Binding-site contacts:
Ligand atom N7 contacts residue ASP204 of chain 1.A at 3.3 Å (salt-bridge).
Ligand atom C8 contacts residue THR90 of chain 1.A at 3.4 Å.
Ligand atom N6 contacts residue GLY92 of chain 1.A at 3.2 Å.
Ligand atom C9 contacts residue THR90 of chain 1.A at 3.5 Å.
Ligand atom O3' contacts residue PO41 of chain 1.D at 2.9 Å (h-bond).
Ligand atom N4' contacts residue PO41 of chain 1.D at 3.4 Å (h-bond).
Ligand atom C4' contacts residue PO41 of chain 1.D at 3.7 Å.
Ligand atom C5' contacts residue HIS4 of chain 1.B at 3.3 Å.
Ligand atom O3' contacts residue MET64 of chain 1.A at 3.6 Å.
Ligand atom N4' contacts residue ARG43 of chain 1.B at 3.5 Å (salt-bridge).
Ligand atom O2' contacts residue GLU179 of chain 1.A at 3.4 Å.
Ligand atom N6 contacts residue ASP204 of chain 1.A at 3.0 Å (salt-bridge).
Ligand atom C2' contacts residue PO41 of chain 1.D at 3.8 Å.
Ligand atom O5' contacts residue HIS4 of chain 1.B at 3.0 Å (h-bond).
Ligand atom O2' contacts residue GLU181 of chain 1.A at 2.6 Å (salt-bridge).
Ligand atom O5' contacts residue PHE159 of chain 1.A at 3.2 Å.
Ligand atom C2 contacts residue PHE159 of chain 1.A at 3.4 Å (hydrophobic).
Ligand atom O3' contacts residue GLU181 of chain 1.A at 2.7 Å (salt-bridge).
Ligand atom N7 contacts residue CYS91 of chain 1.A at 3.3 Å.
Ligand atom O2' contacts residue ARG87 of chain 1.A at 3.4 Å (salt-bridge).
Ligand atom C5 contacts residue GLY92 of chain 1.A at 3.4 Å.
Ligand atom O2' contacts residue PO41 of chain 1.D at 3.2 Å (h-bond).
Ligand atom O2' contacts residue MET180 of chain 1.A at 3.0 Å (h-bond).
Ligand atom C3' contacts residue GLU181 of chain 1.A at 3.6 Å.
Ligand atom C1' contacts residue THR90 of chain 1.A at 3.4 Å.
Ligand atom C4' contacts residue ARG43 of chain 1.B at 3.5 Å.
Ligand atom C1' contacts residue PO41 of chain 1.D at 3.3 Å.
Ligand atom N3 contacts residue PHE159 of chain 1.A at 3.6 Å.
Ligand atom C2' contacts residue MET180 of chain 1.A at 3.7 Å (hydrophobic).
Ligand atom C5' contacts residue MET64 of chain 1.A at 3.5 Å (hydrophobic).
Ligand atom C6 contacts residue PHE159 of chain 1.A at 3.7 Å (hydrophobic).
Ligand atom N7 contacts residue GLY92 of chain 1.A at 3.3 Å (h-bond).
Ligand atom C8 contacts residue CYS91 of chain 1.A at 3.5 Å (hydrophobic).
Ligand atom C6 contacts residue GLY92 of chain 1.A at 3.6 Å.
Ligand atom C2 contacts residue VAL178 of chain 1.A at 3.7 Å (hydrophobic).
Ligand atom C4' contacts residue MET64 of chain 1.A at 3.6 Å (hydrophobic).
Ligand atom N1 contacts residue PHE159 of chain 1.A at 3.6 Å.
Ligand atom N4' contacts residue THR90 of chain 1.A at 3.6 Å.
Ligand atom N3 contacts residue MET180 of chain 1.A at 3.7 Å.
Ligand atom C3' contacts residue MET180 of chain 1.A at 3.6 Å (hydrophobic).

Sequence of chain 1.A:
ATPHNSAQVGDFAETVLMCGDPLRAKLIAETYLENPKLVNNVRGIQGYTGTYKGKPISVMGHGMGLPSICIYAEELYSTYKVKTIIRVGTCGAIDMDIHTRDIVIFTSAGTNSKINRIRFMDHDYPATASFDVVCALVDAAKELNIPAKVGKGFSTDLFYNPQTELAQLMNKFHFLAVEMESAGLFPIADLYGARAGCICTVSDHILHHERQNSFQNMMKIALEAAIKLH

Sequence of chain 1.B:
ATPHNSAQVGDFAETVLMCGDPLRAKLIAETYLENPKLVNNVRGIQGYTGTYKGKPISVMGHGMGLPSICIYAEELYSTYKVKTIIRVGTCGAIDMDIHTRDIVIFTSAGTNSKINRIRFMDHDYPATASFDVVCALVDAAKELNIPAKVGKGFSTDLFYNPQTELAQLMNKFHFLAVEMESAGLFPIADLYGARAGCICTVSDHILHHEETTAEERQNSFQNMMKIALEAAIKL

The small molecule below binds the protein below.
Small molecule (SMILES): Nc1ncnc2c([C@@H]3N[C@H](CO)[C@@H](O)[C@H]3O)c[nH]c12